Sequence of chain 1.D:
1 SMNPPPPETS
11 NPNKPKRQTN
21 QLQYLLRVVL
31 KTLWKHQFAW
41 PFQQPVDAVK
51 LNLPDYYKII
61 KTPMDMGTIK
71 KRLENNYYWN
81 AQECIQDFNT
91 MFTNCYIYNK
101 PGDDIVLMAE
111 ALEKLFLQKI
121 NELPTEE

Binding-site contacts:
Ligand atom C25 contacts residue LEU51 of chain 1.D at 4.2 Å (hydrophobic).
Ligand atom O20 contacts residue ASN99 of chain 1.D at 3.1 Å (h-bond).
Ligand atom O20 contacts residue TYR56 of chain 1.D at 4.0 Å.
Ligand atom N21 contacts residue VAL46 of chain 1.D at 3.6 Å.
Ligand atom C23 contacts residue PRO41 of chain 1.D at 3.7 Å (hydrophobic).
Ligand atom C14 contacts residue ILE105 of chain 1.D at 3.7 Å (hydrophobic).
Ligand atom C26 contacts residue TRP40 of chain 1.D at 3.7 Å (hydrophobic).
Ligand atom C22 contacts residue PRO41 of chain 1.D at 4.0 Å (hydrophobic).
Ligand atom C06 contacts residue ASP104 of chain 1.D at 2.9 Å.
Ligand atom C07 contacts residue ASP104 of chain 1.D at 4.1 Å.
Ligand atom C05 contacts residue ASP104 of chain 1.D at 3.2 Å.
Ligand atom C15 contacts residue LEU51 of chain 1.D at 4.3 Å (hydrophobic).
Ligand atom C18 contacts residue TYR98 of chain 1.D at 3.4 Å (hydrophobic).
Ligand atom C09 contacts residue TRP40 of chain 1.D at 3.6 Å (hydrophobic).
Ligand atom C19 contacts residue ASN99 of chain 1.D at 4.0 Å.
Ligand atom C16 contacts residue LEU51 of chain 1.D at 3.9 Å (hydrophobic).
Ligand atom O20 contacts residue VAL46 of chain 1.D at 4.2 Å.
Ligand atom C23 contacts residue LEU51 of chain 1.D at 4.4 Å (hydrophobic).
Ligand atom C16 contacts residue ASN99 of chain 1.D at 4.3 Å.
Ligand atom C18 contacts residue LEU53 of chain 1.D at 3.2 Å (hydrophobic).
Ligand atom C14 contacts residue ASN99 of chain 1.D at 3.9 Å.
Ligand atom C18 contacts residue ASN99 of chain 1.D at 3.3 Å.
Ligand atom C24 contacts residue PRO41 of chain 1.D at 4.2 Å (hydrophobic).
Ligand atom C12 contacts residue TRP40 of chain 1.D at 4.1 Å (hydrophobic).
Ligand atom C16 contacts residue LEU53 of chain 1.D at 3.9 Å (hydrophobic).
Ligand atom O11 contacts residue ILE105 of chain 1.D at 4.4 Å.
Ligand atom C22 contacts residue PHE42 of chain 1.D at 3.9 Å (hydrophobic).
Ligand atom C13 contacts residue ILE105 of chain 1.D at 3.5 Å (hydrophobic).
Ligand atom C12 contacts residue ILE105 of chain 1.D at 3.9 Å (hydrophobic).
Ligand atom O08 contacts residue ASP104 of chain 1.D at 3.7 Å.
Ligand atom C22 contacts residue VAL46 of chain 1.D at 3.6 Å (hydrophobic).
Ligand atom C24 contacts residue LEU51 of chain 1.D at 3.8 Å (hydrophobic).
Ligand atom C19 contacts residue VAL46 of chain 1.D at 3.9 Å (hydrophobic).
Ligand atom C23 contacts residue VAL46 of chain 1.D at 4.0 Å (hydrophobic).
Ligand atom C15 contacts residue ILE105 of chain 1.D at 4.2 Å (hydrophobic).
Ligand atom C25 contacts residue ILE105 of chain 1.D at 4.3 Å (hydrophobic).
Ligand atom C26 contacts residue ILE105 of chain 1.D at 4.0 Å (hydrophobic).
Ligand atom C10 contacts residue TRP40 of chain 1.D at 3.9 Å (hydrophobic).
Ligand atom O11 contacts residue TRP40 of chain 1.D at 3.3 Å.
Ligand atom C10 contacts residue ILE105 of chain 1.D at 4.1 Å (hydrophobic).

A small-molecule ligand and the protein it binds are described below.
Small molecule (SMILES): C[C@H]1C(=O)N(C)C=Cc2cc(OCCOc3ccc4c(c3)C=CN(C)C(=O)[C@@H]4C)ccc21